A protein and the small-molecule ligand that binds it are described below.
Small molecule (SMILES): O=C(O)C(=O)c1ccccc1S

Sequence of chain 1.E:
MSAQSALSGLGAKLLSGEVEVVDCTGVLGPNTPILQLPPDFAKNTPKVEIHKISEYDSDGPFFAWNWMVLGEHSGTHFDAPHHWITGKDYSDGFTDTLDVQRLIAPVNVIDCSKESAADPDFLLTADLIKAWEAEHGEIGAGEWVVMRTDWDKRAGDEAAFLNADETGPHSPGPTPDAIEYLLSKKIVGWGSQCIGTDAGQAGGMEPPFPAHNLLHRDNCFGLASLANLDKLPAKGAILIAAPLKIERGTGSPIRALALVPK

Sequence of chain 1.F:
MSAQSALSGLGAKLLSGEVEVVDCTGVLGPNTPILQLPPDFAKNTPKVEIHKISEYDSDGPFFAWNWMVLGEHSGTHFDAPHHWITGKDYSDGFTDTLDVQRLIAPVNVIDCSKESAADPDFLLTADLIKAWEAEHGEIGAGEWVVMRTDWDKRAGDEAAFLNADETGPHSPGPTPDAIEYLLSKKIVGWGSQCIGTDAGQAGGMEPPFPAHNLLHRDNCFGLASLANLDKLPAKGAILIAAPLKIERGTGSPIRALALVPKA

Binding-site contacts:
Ligand atom C07 contacts residue HIS83 of chain 1.E at 3.9 Å.
Ligand atom C02 contacts residue LEU37 of chain 1.E at 3.9 Å (hydrophobic).
Ligand atom C09 contacts residue HIS73 of chain 1.E at 3.6 Å.
Ligand atom C07 contacts residue HIS212 of chain 1.E at 3.2 Å.
Ligand atom S12 contacts residue PHE209 of chain 1.E at 4.0 Å.
Ligand atom O08 contacts residue HIS212 of chain 1.E at 3.1 Å (h-bond).
Ligand atom C01 contacts residue PHE63 of chain 1.F at 3.8 Å (hydrophobic).
Ligand atom O10 contacts residue HIS83 of chain 1.E at 2.4 Å (h-bond).
Ligand atom C04 contacts residue HIS212 of chain 1.E at 4.0 Å.
Ligand atom C06 contacts residue TRP65 of chain 1.F at 3.8 Å (hydrophobic).
Ligand atom S12 contacts residue HIS212 of chain 1.E at 3.5 Å.
Ligand atom C09 contacts residue HIS83 of chain 1.E at 3.2 Å.
Ligand atom O11 contacts residue MN1 of chain 1.DA at 2.4 Å.
Ligand atom C03 contacts residue TRP84 of chain 1.E at 3.9 Å (hydrophobic).
Ligand atom C05 contacts residue LEU35 of chain 1.E at 3.5 Å (hydrophobic).
Ligand atom O11 contacts residue HIS83 of chain 1.E at 4.0 Å.
Ligand atom O11 contacts residue HIS73 of chain 1.E at 3.3 Å (h-bond).
Ligand atom O10 contacts residue HIS212 of chain 1.E at 3.2 Å (h-bond).
Ligand atom O11 contacts residue HIS77 of chain 1.E at 3.6 Å (h-bond).
Ligand atom O10 contacts residue HIS73 of chain 1.E at 3.3 Å (h-bond).
Ligand atom C06 contacts residue HIS83 of chain 1.E at 3.4 Å.
Ligand atom C03 contacts residue LEU35 of chain 1.E at 4.0 Å (hydrophobic).
Ligand atom C09 contacts residue HIS77 of chain 1.E at 4.0 Å.
Ligand atom C09 contacts residue ASP79 of chain 1.E at 4.0 Å.
Ligand atom C04 contacts residue LEU35 of chain 1.E at 3.7 Å (hydrophobic).
Ligand atom C09 contacts residue HIS212 of chain 1.E at 3.7 Å.
Ligand atom C07 contacts residue LEU35 of chain 1.E at 4.0 Å (hydrophobic).
Ligand atom C01 contacts residue HIS83 of chain 1.E at 3.9 Å.
Ligand atom C09 contacts residue MN1 of chain 1.DA at 2.3 Å.
Ligand atom C02 contacts residue PHE63 of chain 1.F at 3.6 Å (hydrophobic).
Ligand atom C05 contacts residue HIS83 of chain 1.E at 3.9 Å.
Ligand atom O10 contacts residue MN1 of chain 1.DA at 2.0 Å.
Ligand atom C01 contacts residue TRP65 of chain 1.F at 3.7 Å (hydrophobic).
Ligand atom C01 contacts residue LEU35 of chain 1.E at 4.0 Å (hydrophobic).
Ligand atom C05 contacts residue HIS212 of chain 1.E at 3.8 Å.
Ligand atom O10 contacts residue HIS77 of chain 1.E at 4.1 Å.
Ligand atom O10 contacts residue ASP79 of chain 1.E at 3.0 Å (salt-bridge).
Ligand atom O08 contacts residue GLY196 of chain 1.E at 3.5 Å.
Ligand atom C07 contacts residue MN1 of chain 1.DA at 3.7 Å.
Ligand atom C06 contacts residue LEU35 of chain 1.E at 3.7 Å (hydrophobic).